This protein binds this small molecule.
Small molecule (SMILES): Nc1ncnc2c1ncn2[C@H]1C[C@H](O)[C@@H](COP(=O)(O)O)O1

Sequence of chain 12.A:
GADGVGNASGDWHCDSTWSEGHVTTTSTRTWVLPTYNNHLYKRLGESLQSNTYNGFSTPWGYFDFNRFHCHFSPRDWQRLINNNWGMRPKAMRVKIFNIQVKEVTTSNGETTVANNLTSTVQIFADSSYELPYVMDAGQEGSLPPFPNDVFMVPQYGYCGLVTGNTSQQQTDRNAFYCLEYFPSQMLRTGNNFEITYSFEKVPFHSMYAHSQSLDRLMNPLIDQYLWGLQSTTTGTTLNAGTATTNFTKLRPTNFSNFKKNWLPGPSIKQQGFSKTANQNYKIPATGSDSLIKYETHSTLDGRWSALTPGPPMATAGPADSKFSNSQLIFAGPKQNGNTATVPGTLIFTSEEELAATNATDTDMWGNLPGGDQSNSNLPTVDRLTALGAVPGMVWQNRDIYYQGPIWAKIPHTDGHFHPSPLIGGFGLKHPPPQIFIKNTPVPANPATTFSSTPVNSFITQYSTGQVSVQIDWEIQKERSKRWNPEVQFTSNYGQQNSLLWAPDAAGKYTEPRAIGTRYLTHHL

Binding-site contacts:
Ligand atom N6 contacts residue VAL202 of chain 12.A at 4.0 Å.
Ligand atom C8 contacts residue PRO203 of chain 12.A at 4.4 Å (hydrophobic).
Ligand atom C2 contacts residue PRO419 of chain 12.A at 4.0 Å (hydrophobic).
Ligand atom C6 contacts residue SER420 of chain 12.A at 4.3 Å.
Ligand atom N1 contacts residue GLY427 of chain 12.A at 2.7 Å (h-bond).
Ligand atom C5 contacts residue PRO203 of chain 12.A at 4.3 Å (hydrophobic).
Ligand atom C2 contacts residue VAL202 of chain 12.A at 4.3 Å (hydrophobic).
Ligand atom C6 contacts residue PRO419 of chain 12.A at 3.2 Å (hydrophobic).
Ligand atom C2 contacts residue GLY427 of chain 12.A at 3.4 Å.
Ligand atom O2P contacts residue HIS416 of chain 12.A at 2.8 Å (h-bond).
Ligand atom N7 contacts residue HIS418 of chain 12.A at 4.4 Å.
Ligand atom N7 contacts residue PRO419 of chain 12.A at 4.3 Å.
Ligand atom C2' contacts residue PRO203 of chain 12.A at 4.0 Å (hydrophobic).
Ligand atom C8 contacts residue HIS418 of chain 12.A at 3.7 Å.
Ligand atom O2P contacts residue PRO419 of chain 12.A at 4.2 Å.
Ligand atom C5 contacts residue PRO419 of chain 12.A at 3.7 Å (hydrophobic).
Ligand atom N3 contacts residue PRO203 of chain 12.A at 4.4 Å.
Ligand atom C1' contacts residue HIS418 of chain 12.A at 4.1 Å.
Ligand atom O4' contacts residue PRO419 of chain 12.A at 4.3 Å.
Ligand atom N9 contacts residue PRO203 of chain 12.A at 4.2 Å.
Ligand atom O4' contacts residue HIS418 of chain 12.A at 4.1 Å.
Ligand atom N6 contacts residue PHE426 of chain 12.A at 3.8 Å.
Ligand atom N3 contacts residue PRO419 of chain 12.A at 4.3 Å.
Ligand atom N9 contacts residue HIS418 of chain 12.A at 4.3 Å.
Ligand atom N6 contacts residue GLY425 of chain 12.A at 4.1 Å.
Ligand atom N1 contacts residue VAL202 of chain 12.A at 3.7 Å.
Ligand atom N7 contacts residue SER420 of chain 12.A at 3.9 Å.
Ligand atom C4 contacts residue PRO203 of chain 12.A at 4.2 Å (hydrophobic).
Ligand atom N6 contacts residue GLY427 of chain 12.A at 2.8 Å (h-bond).
Ligand atom C6 contacts residue PRO203 of chain 12.A at 4.4 Å (hydrophobic).
Ligand atom C6 contacts residue VAL202 of chain 12.A at 3.9 Å (hydrophobic).
Ligand atom N6 contacts residue PRO419 of chain 12.A at 3.4 Å (h-bond).
Ligand atom N6 contacts residue SER420 of chain 12.A at 4.0 Å.
Ligand atom P contacts residue HIS416 of chain 12.A at 4.0 Å.
Ligand atom N1 contacts residue PRO419 of chain 12.A at 3.5 Å (h-bond).
Ligand atom O5' contacts residue PRO419 of chain 12.A at 3.9 Å.
Ligand atom C4 contacts residue PRO419 of chain 12.A at 4.2 Å (hydrophobic).
Ligand atom C5 contacts residue SER420 of chain 12.A at 4.3 Å.
Ligand atom O1P contacts residue HIS416 of chain 12.A at 4.2 Å.
Ligand atom C6 contacts residue GLY427 of chain 12.A at 3.7 Å.